The protein below binds the small molecule below.
Small molecule (SMILES): Nc1ncnc2c1ncn2[C@@H]1O[C@H](CO[P](=O)(O)O[P](=O)(O)OP(=O)(O)O)C[C@H]1O

Binding-site contacts:
Ligand atom C2 contacts residue TYR278 of chain 1.B at 3.7 Å (hydrophobic).
Ligand atom O3B contacts residue MG1 of chain 1.L at 3.9 Å.
Ligand atom C2' contacts residue SER225 of chain 1.B at 4.0 Å.
Ligand atom O2G contacts residue SER277 of chain 1.B at 3.3 Å (h-bond).
Ligand atom C2' contacts residue TYR278 of chain 1.B at 3.6 Å (hydrophobic).
Ligand atom C4 contacts residue ARG221 of chain 1.B at 3.4 Å.
Ligand atom O3B contacts residue SER277 of chain 1.B at 3.2 Å (h-bond).
Ligand atom O2A contacts residue GLU68 of chain 1.B at 3.4 Å (salt-bridge).
Ligand atom C5 contacts residue TYR278 of chain 1.B at 3.9 Å (hydrophobic).
Ligand atom N9 contacts residue ARG221 of chain 1.B at 3.8 Å.
Ligand atom C6 contacts residue TYR278 of chain 1.B at 3.8 Å (hydrophobic).
Ligand atom N3 contacts residue ARG221 of chain 1.B at 3.2 Å (salt-bridge).
Ligand atom C5' contacts residue ASP70 of chain 1.B at 3.7 Å.
Ligand atom O1B contacts residue ASP70 of chain 1.B at 3.2 Å (salt-bridge).
Ligand atom O3G contacts residue SER56 of chain 1.B at 2.5 Å (h-bond).
Ligand atom O1B contacts residue GLU68 of chain 1.B at 4.0 Å.
Ligand atom O1B contacts residue MG1 of chain 1.L at 2.4 Å.
Ligand atom PG contacts residue MG1 of chain 1.L at 3.7 Å.
Ligand atom O1G contacts residue GLU68 of chain 1.B at 2.8 Å (salt-bridge).
Ligand atom O2' contacts residue GLU228 of chain 1.B at 2.9 Å (salt-bridge).
Ligand atom O1G contacts residue SER56 of chain 1.B at 3.1 Å (h-bond).
Ligand atom C2' contacts residue GLU228 of chain 1.B at 3.7 Å.
Ligand atom O2A contacts residue MG1 of chain 1.L at 3.5 Å.
Ligand atom PG contacts residue SER56 of chain 1.B at 3.0 Å.
Ligand atom O2A contacts residue ASP70 of chain 1.B at 2.9 Å (salt-bridge).
Ligand atom O2B contacts residue SER56 of chain 1.B at 3.8 Å.
Ligand atom C2 contacts residue ARG221 of chain 1.B at 3.4 Å.
Ligand atom O2' contacts residue TYR278 of chain 1.B at 4.0 Å.
Ligand atom O1B contacts residue SER56 of chain 1.B at 2.9 Å (h-bond).
Ligand atom N3 contacts residue TYR278 of chain 1.B at 3.9 Å.
Ligand atom O3G contacts residue LYS259 of chain 1.B at 3.4 Å (salt-bridge).
Ligand atom PB contacts residue MG1 of chain 1.L at 3.6 Å.
Ligand atom N1 contacts residue TYR278 of chain 1.B at 3.9 Å.
Ligand atom N1 contacts residue ARG221 of chain 1.B at 3.8 Å.
Ligand atom O3A contacts residue SER277 of chain 1.B at 3.7 Å.
Ligand atom O1G contacts residue MG1 of chain 1.L at 2.6 Å.
Ligand atom O1B contacts residue GLY55 of chain 1.B at 3.4 Å.
Ligand atom O2' contacts residue SER225 of chain 1.B at 2.9 Å (h-bond).
Ligand atom O3B contacts residue SER56 of chain 1.B at 3.2 Å (h-bond).
Ligand atom PB contacts residue SER56 of chain 1.B at 3.6 Å.

Sequence of chain 1.B:
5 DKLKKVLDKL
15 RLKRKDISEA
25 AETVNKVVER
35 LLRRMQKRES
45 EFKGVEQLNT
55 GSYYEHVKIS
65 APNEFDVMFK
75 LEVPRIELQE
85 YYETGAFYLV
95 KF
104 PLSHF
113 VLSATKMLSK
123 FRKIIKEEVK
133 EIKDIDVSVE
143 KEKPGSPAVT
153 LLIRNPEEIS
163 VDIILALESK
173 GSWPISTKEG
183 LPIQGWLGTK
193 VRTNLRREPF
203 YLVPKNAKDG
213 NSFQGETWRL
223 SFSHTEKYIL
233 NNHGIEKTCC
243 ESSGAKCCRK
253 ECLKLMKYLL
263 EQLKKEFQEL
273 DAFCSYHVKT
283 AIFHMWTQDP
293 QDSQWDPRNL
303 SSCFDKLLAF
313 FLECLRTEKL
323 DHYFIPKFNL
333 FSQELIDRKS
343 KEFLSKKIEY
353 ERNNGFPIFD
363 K